Binding-site contacts:
Ligand atom C15 contacts residue MET1074 of chain 1.E at 2.6 Å (hydrophobic).
Ligand atom C1 contacts residue ILE1092 of chain 1.E at 3.7 Å (hydrophobic).
Ligand atom C2 contacts residue ILE1008 of chain 1.G at 3.2 Å (hydrophobic).
Ligand atom C3 contacts residue CYS1090 of chain 1.E at 3.1 Å (hydrophobic).
Ligand atom C6 contacts residue ARG1012 of chain 1.G at 4.1 Å.
Ligand atom C7 contacts residue ARG1012 of chain 1.G at 3.4 Å.
Ligand atom C9 contacts residue LEU1016 of chain 1.E at 4.1 Å (hydrophobic).
Ligand atom C11 contacts residue MET1074 of chain 1.E at 3.2 Å (hydrophobic).
Ligand atom C9 contacts residue THR1070 of chain 1.G at 3.6 Å.
Ligand atom C13 contacts residue MET1074 of chain 1.E at 2.5 Å (hydrophobic).
Ligand atom C7 contacts residue ILE1008 of chain 1.G at 4.0 Å (hydrophobic).
Ligand atom C9 contacts residue ASN1013 of chain 1.E at 4.1 Å.
Ligand atom C13 contacts residue MET1074 of chain 1.G at 4.2 Å (hydrophobic).
Ligand atom C2 contacts residue CYS1090 of chain 1.E at 2.5 Å (hydrophobic).
Ligand atom C14 contacts residue MET1074 of chain 1.E at 3.9 Å (hydrophobic).
Ligand atom C13 contacts residue ASN1013 of chain 1.G at 3.0 Å.
Ligand atom C13 contacts residue FAR1 of chain 1.W at 4.2 Å.
Ligand atom C5 contacts residue ILE1008 of chain 1.G at 3.7 Å (hydrophobic).
Ligand atom C8 contacts residue ASN1013 of chain 1.E at 4.0 Å.
Ligand atom C8 contacts residue ARG1012 of chain 1.G at 3.9 Å.
Ligand atom C15 contacts residue FAR1 of chain 1.W at 3.4 Å.
Ligand atom C3 contacts residue GLU1015 of chain 1.E at 4.2 Å.
Ligand atom C11 contacts residue ASN1013 of chain 1.E at 2.8 Å.
Ligand atom C12 contacts residue THR1070 of chain 1.G at 4.2 Å.
Ligand atom C13 contacts residue ASN1013 of chain 1.E at 3.1 Å.
Ligand atom C5 contacts residue GLU1015 of chain 1.E at 4.0 Å.
Ligand atom C15 contacts residue ASN1013 of chain 1.G at 2.5 Å.
Ligand atom C4 contacts residue GLU1015 of chain 1.E at 3.5 Å.
Ligand atom C5 contacts residue ARG1012 of chain 1.G at 3.5 Å.
Ligand atom C12 contacts residue ASN1013 of chain 1.E at 3.2 Å.
Ligand atom C1 contacts residue ILE1008 of chain 1.G at 3.7 Å (hydrophobic).
Ligand atom C9 contacts residue MET1074 of chain 1.E at 3.8 Å (hydrophobic).
Ligand atom C15 contacts residue MET1074 of chain 1.G at 3.0 Å (hydrophobic).
Ligand atom C10 contacts residue LEU1016 of chain 1.E at 4.0 Å (hydrophobic).
Ligand atom C14 contacts residue ASN1013 of chain 1.G at 2.8 Å.
Ligand atom C12 contacts residue MET1074 of chain 1.E at 2.0 Å (hydrophobic).
Ligand atom C14 contacts residue ASN1013 of chain 1.E at 2.6 Å.
Ligand atom C3 contacts residue ILE1008 of chain 1.G at 4.3 Å (hydrophobic).
Ligand atom C1 contacts residue CYS1090 of chain 1.E at 1.1 Å (hydrophobic).
Ligand atom C14 contacts residue FAR1 of chain 1.W at 4.1 Å.

Sequence of chain 1.G:
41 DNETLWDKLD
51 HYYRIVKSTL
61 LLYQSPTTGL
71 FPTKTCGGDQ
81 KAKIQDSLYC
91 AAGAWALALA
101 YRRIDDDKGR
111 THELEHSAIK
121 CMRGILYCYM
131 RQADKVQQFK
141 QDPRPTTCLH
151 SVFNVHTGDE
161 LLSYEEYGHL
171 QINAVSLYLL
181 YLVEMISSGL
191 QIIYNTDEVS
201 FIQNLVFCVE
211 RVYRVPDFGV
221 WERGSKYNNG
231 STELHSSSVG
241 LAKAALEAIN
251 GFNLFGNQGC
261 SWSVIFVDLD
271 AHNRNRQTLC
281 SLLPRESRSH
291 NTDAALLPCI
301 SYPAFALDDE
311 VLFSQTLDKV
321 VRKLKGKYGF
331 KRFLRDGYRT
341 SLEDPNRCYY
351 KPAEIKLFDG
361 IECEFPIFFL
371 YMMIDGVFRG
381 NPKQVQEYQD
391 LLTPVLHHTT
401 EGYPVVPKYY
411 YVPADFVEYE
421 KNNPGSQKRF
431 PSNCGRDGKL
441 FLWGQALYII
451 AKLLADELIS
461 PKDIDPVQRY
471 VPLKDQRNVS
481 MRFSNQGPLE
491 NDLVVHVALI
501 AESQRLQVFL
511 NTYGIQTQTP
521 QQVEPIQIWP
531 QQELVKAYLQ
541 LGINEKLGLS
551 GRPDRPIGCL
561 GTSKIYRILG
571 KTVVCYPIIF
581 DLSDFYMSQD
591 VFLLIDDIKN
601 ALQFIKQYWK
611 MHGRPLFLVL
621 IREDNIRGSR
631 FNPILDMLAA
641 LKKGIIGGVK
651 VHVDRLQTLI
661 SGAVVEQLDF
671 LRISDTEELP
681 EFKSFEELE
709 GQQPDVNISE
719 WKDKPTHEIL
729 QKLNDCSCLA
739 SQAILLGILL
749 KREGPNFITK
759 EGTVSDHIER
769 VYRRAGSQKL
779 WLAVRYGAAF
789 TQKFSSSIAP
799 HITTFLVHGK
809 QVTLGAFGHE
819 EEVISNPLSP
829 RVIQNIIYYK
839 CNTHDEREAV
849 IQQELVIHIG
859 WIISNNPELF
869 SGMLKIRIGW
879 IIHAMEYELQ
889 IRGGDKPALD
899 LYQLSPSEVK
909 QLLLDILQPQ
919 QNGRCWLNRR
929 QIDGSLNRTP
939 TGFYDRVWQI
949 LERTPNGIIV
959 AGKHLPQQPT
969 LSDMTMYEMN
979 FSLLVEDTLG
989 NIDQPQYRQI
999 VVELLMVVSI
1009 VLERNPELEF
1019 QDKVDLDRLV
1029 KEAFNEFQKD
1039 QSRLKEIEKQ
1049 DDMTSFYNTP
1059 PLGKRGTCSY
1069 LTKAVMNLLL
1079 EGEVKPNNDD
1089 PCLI

This small molecule binds to this protein.
Small molecule (SMILES): C/C=C(\C)CC/C=C(\C)CCC=C(C)C

Sequence of chain 1.E:
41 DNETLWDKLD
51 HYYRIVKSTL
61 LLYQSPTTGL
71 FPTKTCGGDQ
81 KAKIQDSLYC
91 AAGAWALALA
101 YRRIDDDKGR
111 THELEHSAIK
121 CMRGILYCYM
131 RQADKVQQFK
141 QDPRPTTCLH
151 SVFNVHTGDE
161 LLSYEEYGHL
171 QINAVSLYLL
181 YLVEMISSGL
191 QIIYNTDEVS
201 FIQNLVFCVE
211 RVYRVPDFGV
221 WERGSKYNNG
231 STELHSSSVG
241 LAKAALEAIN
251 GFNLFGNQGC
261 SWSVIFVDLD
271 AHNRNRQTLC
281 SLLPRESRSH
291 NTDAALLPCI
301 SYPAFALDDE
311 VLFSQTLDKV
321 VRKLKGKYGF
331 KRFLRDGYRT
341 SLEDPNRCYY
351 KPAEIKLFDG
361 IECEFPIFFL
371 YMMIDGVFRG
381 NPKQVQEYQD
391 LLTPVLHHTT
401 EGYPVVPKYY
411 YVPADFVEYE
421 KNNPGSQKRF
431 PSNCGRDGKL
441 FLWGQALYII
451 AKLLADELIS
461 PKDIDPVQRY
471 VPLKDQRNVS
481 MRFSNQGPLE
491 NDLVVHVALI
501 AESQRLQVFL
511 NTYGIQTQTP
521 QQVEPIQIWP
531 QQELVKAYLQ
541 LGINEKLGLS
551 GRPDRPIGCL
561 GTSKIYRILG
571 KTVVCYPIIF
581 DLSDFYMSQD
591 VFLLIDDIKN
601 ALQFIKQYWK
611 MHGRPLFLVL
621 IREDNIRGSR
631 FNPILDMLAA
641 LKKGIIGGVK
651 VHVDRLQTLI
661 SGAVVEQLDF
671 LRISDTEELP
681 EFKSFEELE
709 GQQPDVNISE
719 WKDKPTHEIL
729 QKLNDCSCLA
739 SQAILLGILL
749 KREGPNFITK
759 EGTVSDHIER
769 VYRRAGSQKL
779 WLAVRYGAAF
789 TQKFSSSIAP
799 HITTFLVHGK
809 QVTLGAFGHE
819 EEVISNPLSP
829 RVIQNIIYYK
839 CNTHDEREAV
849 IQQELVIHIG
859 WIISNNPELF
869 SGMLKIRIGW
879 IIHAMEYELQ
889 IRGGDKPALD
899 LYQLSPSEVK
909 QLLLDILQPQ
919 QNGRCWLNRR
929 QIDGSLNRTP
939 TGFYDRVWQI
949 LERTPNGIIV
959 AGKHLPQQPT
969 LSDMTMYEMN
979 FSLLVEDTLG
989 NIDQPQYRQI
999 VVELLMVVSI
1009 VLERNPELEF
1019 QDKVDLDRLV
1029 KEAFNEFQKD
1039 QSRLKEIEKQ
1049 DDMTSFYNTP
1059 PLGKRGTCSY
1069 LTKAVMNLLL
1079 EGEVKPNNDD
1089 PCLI